Sequence of chain 1.A:
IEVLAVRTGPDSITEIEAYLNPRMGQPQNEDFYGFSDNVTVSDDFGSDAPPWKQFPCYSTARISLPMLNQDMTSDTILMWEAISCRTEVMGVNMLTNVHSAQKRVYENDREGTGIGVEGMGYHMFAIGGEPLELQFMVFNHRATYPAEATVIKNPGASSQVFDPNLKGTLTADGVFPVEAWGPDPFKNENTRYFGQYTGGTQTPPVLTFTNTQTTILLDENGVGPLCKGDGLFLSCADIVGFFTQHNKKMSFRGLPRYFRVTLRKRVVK

Binding-site contacts:
Ligand atom O10 contacts residue SER53 of chain 1.A at 3.8 Å.
Ligand atom C10 contacts residue THR46 of chain 1.A at 4.1 Å.
Ligand atom N2 contacts residue SER53 of chain 1.A at 3.9 Å.
Ligand atom N5 contacts residue PRO57 of chain 1.A at 4.1 Å.
Ligand atom O7 contacts residue VAL47 of chain 1.A at 3.4 Å (h-bond).
Ligand atom O9 contacts residue VAL47 of chain 1.A at 3.0 Å (h-bond).
Ligand atom O4 contacts residue ALA55 of chain 1.A at 2.5 Å (h-bond).
Ligand atom C11 contacts residue HIS105 of chain 1.E at 4.0 Å.
Ligand atom N5 contacts residue THR46 of chain 1.A at 3.2 Å (h-bond).
Ligand atom O9 contacts residue THR46 of chain 1.A at 3.6 Å.
Ligand atom C8 contacts residue SER53 of chain 1.A at 3.3 Å.
Ligand atom C11 contacts residue SER48 of chain 1.A at 3.8 Å.
Ligand atom O8 contacts residue THR46 of chain 1.A at 3.7 Å.
Ligand atom C4 contacts residue PRO57 of chain 1.A at 3.9 Å (hydrophobic).
Ligand atom C4 contacts residue ALA55 of chain 1.A at 3.5 Å (hydrophobic).
Ligand atom O10 contacts residue ASP54 of chain 1.A at 3.6 Å.
Ligand atom C7 contacts residue VAL47 of chain 1.A at 3.4 Å (hydrophobic).
Ligand atom O10 contacts residue SER48 of chain 1.A at 3.4 Å.
Ligand atom O4 contacts residue PRO57 of chain 1.A at 4.1 Å.
Ligand atom C5 contacts residue ALA55 of chain 1.A at 3.9 Å (hydrophobic).
Ligand atom O1 contacts residue SER53 of chain 1.A at 3.2 Å.
Ligand atom O7 contacts residue SER48 of chain 1.A at 4.0 Å.
Ligand atom C9 contacts residue ARG110 of chain 1.E at 3.6 Å.
Ligand atom C11 contacts residue THR46 of chain 1.A at 3.6 Å.
Ligand atom C9 contacts residue VAL47 of chain 1.A at 3.0 Å (hydrophobic).
Ligand atom C7 contacts residue SER53 of chain 1.A at 4.0 Å.
Ligand atom C8 contacts residue ALA55 of chain 1.A at 3.5 Å (hydrophobic).
Ligand atom C11 contacts residue ALA55 of chain 1.A at 3.4 Å (hydrophobic).
Ligand atom C8 contacts residue VAL47 of chain 1.A at 3.8 Å (hydrophobic).
Ligand atom C7 contacts residue THR46 of chain 1.A at 4.0 Å.
Ligand atom N5 contacts residue ALA55 of chain 1.A at 3.3 Å (h-bond).
Ligand atom C10 contacts residue ALA55 of chain 1.A at 3.0 Å (hydrophobic).
Ligand atom O1B contacts residue THR46 of chain 1.A at 3.9 Å.
Ligand atom C11 contacts residue PRO56 of chain 1.A at 3.9 Å (hydrophobic).
Ligand atom C10 contacts residue SER48 of chain 1.A at 3.9 Å.
Ligand atom C11 contacts residue ASP54 of chain 1.A at 3.7 Å.
Ligand atom C6 contacts residue THR46 of chain 1.A at 3.8 Å.
Ligand atom C5 contacts residue THR46 of chain 1.A at 4.0 Å.
Ligand atom O9 contacts residue ARG110 of chain 1.E at 2.7 Å (salt-bridge).
Ligand atom O10 contacts residue ALA55 of chain 1.A at 2.8 Å (h-bond).

This protein binds this small molecule.
Small molecule (SMILES): CC(=O)N[C@@H]1[C@@H](O)[C@H](O[C@@H]2O[C@H](CO[C@]3(C(=O)O)C[C@H](O)[C@@H](NC(C)=O)[C@H]([C@H](O)[C@H](O)CO)O3)[C@H](O)[C@H](O)[C@H]2O)[C@@H](CO)O[C@H]1O

Sequence of chain 1.E:
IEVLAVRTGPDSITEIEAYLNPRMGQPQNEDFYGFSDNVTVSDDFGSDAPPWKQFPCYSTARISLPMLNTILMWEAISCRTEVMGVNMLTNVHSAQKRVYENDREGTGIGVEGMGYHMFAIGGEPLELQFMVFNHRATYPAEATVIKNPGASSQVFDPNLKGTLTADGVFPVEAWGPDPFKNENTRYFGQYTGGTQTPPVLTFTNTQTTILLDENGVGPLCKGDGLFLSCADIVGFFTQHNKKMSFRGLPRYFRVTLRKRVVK